Sequence of chain 1.E:
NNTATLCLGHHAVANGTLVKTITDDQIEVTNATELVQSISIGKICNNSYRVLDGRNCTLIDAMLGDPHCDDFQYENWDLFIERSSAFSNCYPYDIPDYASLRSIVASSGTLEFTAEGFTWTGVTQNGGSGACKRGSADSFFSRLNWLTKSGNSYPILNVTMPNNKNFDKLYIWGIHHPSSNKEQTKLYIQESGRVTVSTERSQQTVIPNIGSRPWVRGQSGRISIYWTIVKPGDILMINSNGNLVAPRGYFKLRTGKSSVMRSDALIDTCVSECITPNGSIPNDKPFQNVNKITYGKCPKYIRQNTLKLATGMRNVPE

Sequence of chain 1.A:
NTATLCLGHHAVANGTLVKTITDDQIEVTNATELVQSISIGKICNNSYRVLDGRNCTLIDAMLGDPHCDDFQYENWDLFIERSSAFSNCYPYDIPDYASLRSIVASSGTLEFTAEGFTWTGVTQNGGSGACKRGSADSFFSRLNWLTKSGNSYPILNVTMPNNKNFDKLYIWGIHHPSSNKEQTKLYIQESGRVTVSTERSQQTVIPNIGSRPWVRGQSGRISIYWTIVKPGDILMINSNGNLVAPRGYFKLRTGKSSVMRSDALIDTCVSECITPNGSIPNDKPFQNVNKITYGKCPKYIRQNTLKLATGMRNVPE

The small molecule below binds the protein below.
Small molecule (SMILES): CC(=O)N[C@H]1[C@H](O[C@H]2[C@H](O)[C@@H](NC(C)=O)CO[C@@H]2CO)O[C@H](CO)[C@@H](O[C@@H]2O[C@H](CO)[C@@H](O)[C@H](O)[C@@H]2O)[C@@H]1O

Binding-site contacts:
Ligand atom C1 contacts residue ASN166 of chain 1.E at 1.5 Å.
Ligand atom O5 contacts residue TRP223 of chain 1.A at 3.2 Å.
Ligand atom C8 contacts residue PRO222 of chain 1.A at 4.2 Å (hydrophobic).
Ligand atom O7 contacts residue PRO222 of chain 1.A at 4.3 Å.
Ligand atom O7 contacts residue ILE243 of chain 1.E at 3.4 Å.
Ligand atom C3 contacts residue TRP223 of chain 1.A at 4.3 Å (hydrophobic).
Ligand atom N2 contacts residue SER220 of chain 1.A at 3.4 Å (h-bond).
Ligand atom C2 contacts residue ASN166 of chain 1.E at 2.7 Å.
Ligand atom C3 contacts residue ASN166 of chain 1.E at 4.0 Å.
Ligand atom C1 contacts residue TRP223 of chain 1.A at 3.8 Å (hydrophobic).
Ligand atom N2 contacts residue ASN166 of chain 1.E at 3.1 Å (h-bond).
Ligand atom C7 contacts residue PRO222 of chain 1.A at 4.5 Å (hydrophobic).
Ligand atom C4 contacts residue TRP223 of chain 1.A at 3.9 Å (hydrophobic).
Ligand atom C2 contacts residue TRP223 of chain 1.A at 3.7 Å (hydrophobic).
Ligand atom C7 contacts residue TRP223 of chain 1.A at 4.4 Å (hydrophobic).
Ligand atom C5 contacts residue TRP223 of chain 1.A at 3.9 Å (hydrophobic).
Ligand atom O3 contacts residue TRP223 of chain 1.A at 4.1 Å.
Ligand atom C8 contacts residue TRP223 of chain 1.A at 3.4 Å (hydrophobic).
Ligand atom C5 contacts residue ASN166 of chain 1.E at 3.6 Å.
Ligand atom C7 contacts residue SER220 of chain 1.A at 3.9 Å.
Ligand atom O6 contacts residue THR168 of chain 1.E at 4.2 Å.
Ligand atom C7 contacts residue ASN166 of chain 1.E at 3.2 Å.
Ligand atom C2 contacts residue SER220 of chain 1.A at 4.0 Å.
Ligand atom C5 contacts residue MET245 of chain 1.E at 3.8 Å (hydrophobic).
Ligand atom O6 contacts residue TRP223 of chain 1.A at 3.7 Å.
Ligand atom C8 contacts residue SER220 of chain 1.A at 4.1 Å.
Ligand atom O7 contacts residue MET245 of chain 1.E at 4.4 Å.
Ligand atom C6 contacts residue THR168 of chain 1.E at 3.6 Å.
Ligand atom C6 contacts residue TRP223 of chain 1.A at 3.6 Å (hydrophobic).
Ligand atom O7 contacts residue ASN166 of chain 1.E at 2.9 Å (h-bond).
Ligand atom C4 contacts residue ASN166 of chain 1.E at 4.4 Å.
Ligand atom C1 contacts residue SER220 of chain 1.A at 3.6 Å.
Ligand atom O4 contacts residue TRP223 of chain 1.A at 3.6 Å.
Ligand atom O5 contacts residue ASN166 of chain 1.E at 2.4 Å (h-bond).
Ligand atom C8 contacts residue ASN166 of chain 1.E at 4.4 Å.
Ligand atom C6 contacts residue MET245 of chain 1.E at 3.6 Å (hydrophobic).
Ligand atom C1 contacts residue TRP223 of chain 1.A at 4.1 Å (hydrophobic).